A protein and the small-molecule ligand that binds it are described below.
Small molecule (SMILES): CC(=O)N[C@H]1[C@H](O[C@H]2[C@H](O)[C@@H](NC(C)=O)CO[C@@H]2CO[C@@H]2O[C@@H](C)[C@@H](O)[C@@H](O)[C@@H]2O)O[C@H](CO)[C@@H](O)[C@@H]1O

Sequence of chain 19.C:
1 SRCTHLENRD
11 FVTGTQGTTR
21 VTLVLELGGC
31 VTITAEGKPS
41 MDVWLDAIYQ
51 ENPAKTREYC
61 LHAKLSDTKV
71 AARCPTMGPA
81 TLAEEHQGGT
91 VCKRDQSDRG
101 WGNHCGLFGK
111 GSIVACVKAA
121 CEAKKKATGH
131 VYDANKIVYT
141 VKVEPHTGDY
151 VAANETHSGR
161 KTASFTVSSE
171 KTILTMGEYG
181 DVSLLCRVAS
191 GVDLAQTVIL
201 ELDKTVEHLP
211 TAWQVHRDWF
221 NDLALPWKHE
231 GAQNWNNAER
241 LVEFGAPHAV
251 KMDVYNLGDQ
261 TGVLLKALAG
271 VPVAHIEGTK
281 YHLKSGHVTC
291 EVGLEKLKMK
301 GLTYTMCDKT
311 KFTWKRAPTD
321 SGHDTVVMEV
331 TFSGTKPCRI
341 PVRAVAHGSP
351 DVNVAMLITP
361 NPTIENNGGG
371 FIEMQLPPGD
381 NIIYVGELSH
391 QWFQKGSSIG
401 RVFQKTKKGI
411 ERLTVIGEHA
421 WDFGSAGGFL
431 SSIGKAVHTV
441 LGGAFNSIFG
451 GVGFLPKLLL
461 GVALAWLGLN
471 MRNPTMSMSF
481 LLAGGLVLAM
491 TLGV

Binding-site contacts:
Ligand atom C1 contacts residue HIS104 of chain 19.C at 4.3 Å.
Ligand atom O5 contacts residue ASN154 of chain 39.C at 2.4 Å (h-bond).
Ligand atom O7 contacts residue GLU155 of chain 39.C at 3.8 Å.
Ligand atom O5 contacts residue HIS104 of chain 19.C at 2.9 Å.
Ligand atom O7 contacts residue ASN154 of chain 39.C at 3.2 Å (h-bond).
Ligand atom C6 contacts residue HIS104 of chain 19.C at 3.3 Å.
Ligand atom C1 contacts residue HIS104 of chain 19.C at 3.6 Å.
Ligand atom C8 contacts residue ASN154 of chain 39.C at 3.6 Å.
Ligand atom C5 contacts residue ASN154 of chain 39.C at 4.3 Å.
Ligand atom C7 contacts residue GLU155 of chain 39.C at 4.2 Å.
Ligand atom C8 contacts residue HIS104 of chain 19.C at 3.9 Å.
Ligand atom C4 contacts residue ASN154 of chain 39.C at 4.3 Å.
Ligand atom O6 contacts residue HIS104 of chain 19.C at 4.4 Å.
Ligand atom O5 contacts residue HIS104 of chain 19.C at 4.0 Å.
Ligand atom C1 contacts residue ASN154 of chain 39.C at 1.4 Å.
Ligand atom C2 contacts residue ASN154 of chain 39.C at 2.4 Å.
Ligand atom C6 contacts residue ASN154 of chain 39.C at 3.8 Å.
Ligand atom C8 contacts residue GLU155 of chain 39.C at 3.6 Å.
Ligand atom C3 contacts residue ASN154 of chain 39.C at 3.8 Å.
Ligand atom N2 contacts residue ASN154 of chain 39.C at 2.8 Å (h-bond).
Ligand atom C5 contacts residue HIS104 of chain 19.C at 3.1 Å.
Ligand atom C5 contacts residue ASN154 of chain 39.C at 3.7 Å.
Ligand atom C7 contacts residue ASN154 of chain 39.C at 3.4 Å.

Sequence of chain 39.C:
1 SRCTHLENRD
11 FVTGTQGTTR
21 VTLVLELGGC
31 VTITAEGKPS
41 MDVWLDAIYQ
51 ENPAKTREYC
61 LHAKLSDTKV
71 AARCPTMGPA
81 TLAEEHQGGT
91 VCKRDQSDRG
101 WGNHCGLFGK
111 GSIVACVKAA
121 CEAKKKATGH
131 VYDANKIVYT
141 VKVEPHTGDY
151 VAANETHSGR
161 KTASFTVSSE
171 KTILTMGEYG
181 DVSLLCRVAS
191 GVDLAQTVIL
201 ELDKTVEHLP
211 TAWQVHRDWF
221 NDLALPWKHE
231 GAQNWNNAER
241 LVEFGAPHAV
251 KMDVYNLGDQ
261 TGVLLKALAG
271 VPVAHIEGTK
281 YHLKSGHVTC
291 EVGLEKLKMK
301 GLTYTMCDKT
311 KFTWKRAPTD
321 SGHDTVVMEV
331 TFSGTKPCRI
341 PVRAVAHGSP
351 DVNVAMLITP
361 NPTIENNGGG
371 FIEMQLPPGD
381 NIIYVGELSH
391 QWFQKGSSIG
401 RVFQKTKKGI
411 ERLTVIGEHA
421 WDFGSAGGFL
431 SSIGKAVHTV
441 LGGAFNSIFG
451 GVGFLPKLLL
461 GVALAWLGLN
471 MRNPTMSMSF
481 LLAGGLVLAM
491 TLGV